Sequence of chain 5.A:
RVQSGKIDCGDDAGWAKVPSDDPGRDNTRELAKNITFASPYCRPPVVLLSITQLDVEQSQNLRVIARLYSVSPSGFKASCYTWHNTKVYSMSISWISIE

The small molecule below binds the protein below.
Small molecule (SMILES): CC(=O)N[C@@H]1[C@@H](O)[C@H](O)[C@@H](CO)O[C@H]1O

Binding-site contacts:
Ligand atom O6 contacts residue PHE76 of chain 5.A at 4.1 Å.
Ligand atom C3 contacts residue ASN34 of chain 5.A at 3.6 Å.
Ligand atom O6 contacts residue LYS77 of chain 5.A at 4.0 Å.
Ligand atom C6 contacts residue SER70 of chain 5.A at 3.7 Å.
Ligand atom C7 contacts residue ASN34 of chain 5.A at 3.0 Å.
Ligand atom O6 contacts residue SER70 of chain 5.A at 3.1 Å (h-bond).
Ligand atom C5 contacts residue LYS77 of chain 5.A at 4.2 Å.
Ligand atom C4 contacts residue ASN34 of chain 5.A at 4.1 Å.
Ligand atom C5 contacts residue SER70 of chain 5.A at 4.1 Å.
Ligand atom C1 contacts residue ASN34 of chain 5.A at 1.3 Å.
Ligand atom O5 contacts residue ASN34 of chain 5.A at 2.3 Å (h-bond).
Ligand atom C3 contacts residue LYS77 of chain 5.A at 4.3 Å.
Ligand atom C5 contacts residue ASN34 of chain 5.A at 3.5 Å.
Ligand atom N2 contacts residue ASN34 of chain 5.A at 2.9 Å (h-bond).
Ligand atom C2 contacts residue ASN34 of chain 5.A at 2.5 Å.
Ligand atom O4 contacts residue SER70 of chain 5.A at 3.6 Å.
Ligand atom O7 contacts residue ASN34 of chain 5.A at 2.5 Å (h-bond).